This small molecule binds to this protein.
Small molecule (SMILES): C[C@H]1O[C@@H](Oc2ccccc2[N+](=O)[O-])[C@H](O)[C@@H](O)[C@H]1O

Binding-site contacts:
Ligand atom O5 contacts residue GLN291 of chain 1.C at 4.0 Å.
Ligand atom O2 contacts residue SER193 of chain 1.C at 3.8 Å.
Ligand atom O4 contacts residue ILE79 of chain 1.C at 2.8 Å.
Ligand atom O6B contacts residue ASP274 of chain 1.C at 2.7 Å (salt-bridge).
Ligand atom N6 contacts residue ASP274 of chain 1.C at 3.4 Å (salt-bridge).
Ligand atom C6A contacts residue TRP220 of chain 1.C at 4.1 Å (hydrophobic).
Ligand atom O6B contacts residue ALA245 of chain 1.C at 4.0 Å.
Ligand atom C6A contacts residue ASP274 of chain 1.C at 4.2 Å.
Ligand atom O6A contacts residue ARG197 of chain 1.C at 2.9 Å (salt-bridge).
Ligand atom O1 contacts residue ALA75 of chain 1.C at 3.1 Å.
Ligand atom C5A contacts residue TRP220 of chain 1.C at 3.8 Å (hydrophobic).
Ligand atom C1 contacts residue ALA75 of chain 1.C at 4.1 Å (hydrophobic).
Ligand atom C6 contacts residue PHE293 of chain 1.C at 3.6 Å (hydrophobic).
Ligand atom C3 contacts residue LEU148 of chain 1.C at 4.2 Å (hydrophobic).
Ligand atom O6B contacts residue ASN246 of chain 1.C at 3.0 Å.
Ligand atom C1 contacts residue ARG197 of chain 1.C at 3.8 Å.
Ligand atom C6A contacts residue ALA75 of chain 1.C at 4.2 Å (hydrophobic).
Ligand atom O2 contacts residue ASP149 of chain 1.C at 3.8 Å.
Ligand atom C3A contacts residue LEU73 of chain 1.C at 4.0 Å (hydrophobic).
Ligand atom C6 contacts residue GLN291 of chain 1.C at 4.1 Å.
Ligand atom C5A contacts residue ASN246 of chain 1.C at 4.0 Å.
Ligand atom O3 contacts residue ASP149 of chain 1.C at 3.8 Å.
Ligand atom N6 contacts residue TRP220 of chain 1.C at 3.8 Å.
Ligand atom O6B contacts residue ARG197 of chain 1.C at 3.7 Å.
Ligand atom N6 contacts residue ASN246 of chain 1.C at 4.1 Å.
Ligand atom O3 contacts residue ASN125 of chain 1.C at 3.0 Å (h-bond).
Ligand atom C4 contacts residue ILE79 of chain 1.C at 3.9 Å (hydrophobic).
Ligand atom C4A contacts residue TRP220 of chain 1.C at 3.7 Å (hydrophobic).
Ligand atom O5 contacts residue ARG197 of chain 1.C at 3.5 Å (salt-bridge).
Ligand atom O6B contacts residue TRP220 of chain 1.C at 3.5 Å.
Ligand atom N6 contacts residue ARG197 of chain 1.C at 3.7 Å.
Ligand atom O6A contacts residue GLN291 of chain 1.C at 3.8 Å.
Ligand atom O3 contacts residue LEU148 of chain 1.C at 3.7 Å.
Ligand atom C3A contacts residue TRP220 of chain 1.C at 4.0 Å (hydrophobic).
Ligand atom C3A contacts residue PRO76 of chain 1.C at 4.2 Å (hydrophobic).
Ligand atom O5 contacts residue ALA75 of chain 1.C at 4.1 Å.
Ligand atom C1A contacts residue ALA75 of chain 1.C at 3.8 Å (hydrophobic).
Ligand atom O4 contacts residue ALA75 of chain 1.C at 3.9 Å.
Ligand atom O6A contacts residue ASP274 of chain 1.C at 3.1 Å (salt-bridge).
Ligand atom C6 contacts residue PHE161 of chain 1.C at 3.5 Å (hydrophobic).

Sequence of chain 1.C:
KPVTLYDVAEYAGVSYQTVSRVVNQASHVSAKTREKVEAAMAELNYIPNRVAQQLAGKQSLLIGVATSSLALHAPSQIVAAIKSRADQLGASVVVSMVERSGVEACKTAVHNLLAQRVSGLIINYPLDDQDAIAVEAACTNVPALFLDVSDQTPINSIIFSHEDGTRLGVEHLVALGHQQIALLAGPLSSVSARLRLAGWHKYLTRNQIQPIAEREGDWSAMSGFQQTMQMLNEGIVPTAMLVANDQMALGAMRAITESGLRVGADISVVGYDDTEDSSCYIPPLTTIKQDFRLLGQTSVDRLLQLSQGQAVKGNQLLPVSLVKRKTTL